Binding-site contacts:
Ligand atom CD contacts residue HIS133 of chain 1.T at 3.8 Å.
Ligand atom N contacts residue HIS133 of chain 1.T at 3.4 Å (h-bond).
Ligand atom CZ contacts residue ARG135 of chain 1.T at 4.3 Å.
Ligand atom NE contacts residue HIS133 of chain 1.T at 3.7 Å.
Ligand atom NH1 contacts residue ARG135 of chain 1.T at 3.2 Å (salt-bridge).
Ligand atom CZ contacts residue HIS133 of chain 1.T at 3.6 Å.
Ligand atom C contacts residue HIS133 of chain 1.T at 4.3 Å.
Ligand atom CA contacts residue HIS133 of chain 1.T at 3.6 Å.
Ligand atom CG contacts residue HIS133 of chain 1.T at 4.4 Å.
Ligand atom NH1 contacts residue HIS133 of chain 1.T at 3.0 Å (h-bond).
Ligand atom NH1 contacts residue GLY134 of chain 1.T at 3.9 Å.
Ligand atom CB contacts residue HIS133 of chain 1.T at 4.3 Å.
Ligand atom NH2 contacts residue HIS133 of chain 1.T at 4.1 Å.

Sequence of chain 1.T:
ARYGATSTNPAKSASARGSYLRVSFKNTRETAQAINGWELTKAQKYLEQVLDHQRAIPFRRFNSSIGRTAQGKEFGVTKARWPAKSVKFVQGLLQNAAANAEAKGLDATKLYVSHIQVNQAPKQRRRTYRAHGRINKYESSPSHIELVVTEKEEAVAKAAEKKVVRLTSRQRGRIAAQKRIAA

The small molecule below binds the protein below.
Small molecule (SMILES): NC(N)=NCCC[C@@H](C=O)NC(=O)CNC(=O)[C@H](CCCN=C(N)N)NC(=O)CNC(=O)[C@H](CCCN=C(N)N)NC(=O)CNC(=O)[C@H](CCCN=C(N)N)NC(=O)CNC(=O)[C@H](CCCN=C(N)N)NC(=O)CNC(=O)[C@H](CCCN=C(N)N)NC(=O)CNC(=O)[C@H](CCCN=C(N)N)NC(=O)CNC(=O)[C@H](CCCN=C(N)N)NC(=O)CNC(=O)[C@@H](N)CCCN=C(N)N